Sequence of chain 1.A:
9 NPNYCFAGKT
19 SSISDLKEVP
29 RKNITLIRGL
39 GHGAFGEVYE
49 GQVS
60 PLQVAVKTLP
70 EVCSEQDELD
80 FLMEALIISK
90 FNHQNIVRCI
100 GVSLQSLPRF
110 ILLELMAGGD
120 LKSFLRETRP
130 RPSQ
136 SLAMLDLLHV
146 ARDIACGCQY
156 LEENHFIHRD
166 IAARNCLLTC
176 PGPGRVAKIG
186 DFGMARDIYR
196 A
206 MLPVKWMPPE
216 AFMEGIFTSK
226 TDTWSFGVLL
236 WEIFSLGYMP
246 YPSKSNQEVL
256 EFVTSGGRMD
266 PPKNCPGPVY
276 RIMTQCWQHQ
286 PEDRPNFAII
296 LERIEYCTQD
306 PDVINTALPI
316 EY

Binding-site contacts:
Ligand atom N20 contacts residue GLY118 of chain 1.A at 3.6 Å.
Ligand atom N8 contacts residue ALA64 of chain 1.A at 3.5 Å.
Ligand atom N3 contacts residue LEU114 of chain 1.A at 3.8 Å.
Ligand atom N3 contacts residue MET115 of chain 1.A at 2.9 Å (h-bond).
Ligand atom N8 contacts residue GLU113 of chain 1.A at 2.9 Å (salt-bridge).
Ligand atom C23 contacts residue LEU38 of chain 1.A at 3.8 Å (hydrophobic).
Ligand atom N8 contacts residue LEU112 of chain 1.A at 3.7 Å.
Ligand atom F17 contacts residue ASP186 of chain 1.A at 3.3 Å.
Ligand atom N8 contacts residue LEU172 of chain 1.A at 3.6 Å.
Ligand atom O7 contacts residue LEU172 of chain 1.A at 3.9 Å.
Ligand atom C13 contacts residue ARG169 of chain 1.A at 3.9 Å.
Ligand atom C5 contacts residue MET115 of chain 1.A at 4.0 Å (hydrophobic).
Ligand atom C19 contacts residue GLY118 of chain 1.A at 3.7 Å.
Ligand atom F17 contacts residue LEU172 of chain 1.A at 3.7 Å.
Ligand atom F17 contacts residue ASN170 of chain 1.A at 3.2 Å.
Ligand atom C23 contacts residue MET115 of chain 1.A at 3.6 Å (hydrophobic).
Ligand atom C22 contacts residue GLY118 of chain 1.A at 3.8 Å.
Ligand atom C18 contacts residue GLY118 of chain 1.A at 3.9 Å.
Ligand atom C11 contacts residue LEU112 of chain 1.A at 3.9 Å (hydrophobic).
Ligand atom C14 contacts residue ARG169 of chain 1.A at 3.2 Å.
Ligand atom C27 contacts residue VAL46 of chain 1.A at 3.8 Å (hydrophobic).
Ligand atom C27 contacts residue GLY39 of chain 1.A at 3.3 Å.
Ligand atom C26 contacts residue LEU38 of chain 1.A at 3.2 Å (hydrophobic).
Ligand atom C2 contacts residue ALA64 of chain 1.A at 3.4 Å (hydrophobic).
Ligand atom C1 contacts residue LEU172 of chain 1.A at 3.7 Å (hydrophobic).
Ligand atom C22 contacts residue MET115 of chain 1.A at 3.9 Å (hydrophobic).
Ligand atom C4 contacts residue MET115 of chain 1.A at 3.1 Å (hydrophobic).
Ligand atom C2 contacts residue GLU113 of chain 1.A at 3.7 Å.
Ligand atom C15 contacts residue LEU172 of chain 1.A at 3.8 Å (hydrophobic).
Ligand atom C6 contacts residue LEU172 of chain 1.A at 3.8 Å (hydrophobic).
Ligand atom C22 contacts residue LEU38 of chain 1.A at 4.0 Å (hydrophobic).
Ligand atom C1 contacts residue ALA64 of chain 1.A at 3.8 Å (hydrophobic).
Ligand atom N21 contacts residue GLY118 of chain 1.A at 3.6 Å.
Ligand atom N28 contacts residue VAL46 of chain 1.A at 3.7 Å.
Ligand atom F17 contacts residue GLY185 of chain 1.A at 3.0 Å.
Ligand atom N3 contacts residue ALA64 of chain 1.A at 3.8 Å.
Ligand atom C16 contacts residue GLY185 of chain 1.A at 3.7 Å.
Ligand atom N3 contacts residue GLU113 of chain 1.A at 3.6 Å (salt-bridge).
Ligand atom C16 contacts residue LEU172 of chain 1.A at 3.6 Å (hydrophobic).
Ligand atom C2 contacts residue LEU172 of chain 1.A at 3.5 Å (hydrophobic).

A protein and the small-molecule ligand that binds it are described below.
Small molecule (SMILES): Cc1n[nH]cc1-c1cnc(N)c(O[C@H](C)c2cc(F)ccc2-n2nccn2)c1